Binding-site contacts:
Ligand atom O6 contacts residue ASN282 of chain 1.A at 4.1 Å.
Ligand atom C3 contacts residue ASN282 of chain 1.A at 3.8 Å.
Ligand atom O6 contacts residue GLU281 of chain 1.A at 3.6 Å.
Ligand atom C6 contacts residue GLU281 of chain 1.A at 4.4 Å.
Ligand atom C5 contacts residue ASN282 of chain 1.A at 3.6 Å.
Ligand atom C2 contacts residue LYS558 of chain 1.C at 4.2 Å.
Ligand atom C6 contacts residue ASN280 of chain 1.A at 4.4 Å.
Ligand atom N2 contacts residue ASN282 of chain 1.A at 3.0 Å (h-bond).
Ligand atom C7 contacts residue LYS558 of chain 1.C at 3.2 Å.
Ligand atom C1 contacts residue ASN282 of chain 1.A at 1.4 Å.
Ligand atom N2 contacts residue LYS558 of chain 1.C at 3.1 Å.
Ligand atom C7 contacts residue ASN282 of chain 1.A at 3.7 Å.
Ligand atom O5 contacts residue ASN280 of chain 1.A at 3.8 Å.
Ligand atom C4 contacts residue ASN282 of chain 1.A at 4.2 Å.
Ligand atom O5 contacts residue ASN282 of chain 1.A at 2.3 Å (h-bond).
Ligand atom O7 contacts residue LYS558 of chain 1.C at 2.4 Å (salt-bridge).
Ligand atom C8 contacts residue ASN282 of chain 1.A at 4.0 Å.
Ligand atom O6 contacts residue ASN280 of chain 1.A at 3.4 Å (h-bond).
Ligand atom C2 contacts residue ASN282 of chain 1.A at 2.5 Å.

Sequence of chain 1.A:
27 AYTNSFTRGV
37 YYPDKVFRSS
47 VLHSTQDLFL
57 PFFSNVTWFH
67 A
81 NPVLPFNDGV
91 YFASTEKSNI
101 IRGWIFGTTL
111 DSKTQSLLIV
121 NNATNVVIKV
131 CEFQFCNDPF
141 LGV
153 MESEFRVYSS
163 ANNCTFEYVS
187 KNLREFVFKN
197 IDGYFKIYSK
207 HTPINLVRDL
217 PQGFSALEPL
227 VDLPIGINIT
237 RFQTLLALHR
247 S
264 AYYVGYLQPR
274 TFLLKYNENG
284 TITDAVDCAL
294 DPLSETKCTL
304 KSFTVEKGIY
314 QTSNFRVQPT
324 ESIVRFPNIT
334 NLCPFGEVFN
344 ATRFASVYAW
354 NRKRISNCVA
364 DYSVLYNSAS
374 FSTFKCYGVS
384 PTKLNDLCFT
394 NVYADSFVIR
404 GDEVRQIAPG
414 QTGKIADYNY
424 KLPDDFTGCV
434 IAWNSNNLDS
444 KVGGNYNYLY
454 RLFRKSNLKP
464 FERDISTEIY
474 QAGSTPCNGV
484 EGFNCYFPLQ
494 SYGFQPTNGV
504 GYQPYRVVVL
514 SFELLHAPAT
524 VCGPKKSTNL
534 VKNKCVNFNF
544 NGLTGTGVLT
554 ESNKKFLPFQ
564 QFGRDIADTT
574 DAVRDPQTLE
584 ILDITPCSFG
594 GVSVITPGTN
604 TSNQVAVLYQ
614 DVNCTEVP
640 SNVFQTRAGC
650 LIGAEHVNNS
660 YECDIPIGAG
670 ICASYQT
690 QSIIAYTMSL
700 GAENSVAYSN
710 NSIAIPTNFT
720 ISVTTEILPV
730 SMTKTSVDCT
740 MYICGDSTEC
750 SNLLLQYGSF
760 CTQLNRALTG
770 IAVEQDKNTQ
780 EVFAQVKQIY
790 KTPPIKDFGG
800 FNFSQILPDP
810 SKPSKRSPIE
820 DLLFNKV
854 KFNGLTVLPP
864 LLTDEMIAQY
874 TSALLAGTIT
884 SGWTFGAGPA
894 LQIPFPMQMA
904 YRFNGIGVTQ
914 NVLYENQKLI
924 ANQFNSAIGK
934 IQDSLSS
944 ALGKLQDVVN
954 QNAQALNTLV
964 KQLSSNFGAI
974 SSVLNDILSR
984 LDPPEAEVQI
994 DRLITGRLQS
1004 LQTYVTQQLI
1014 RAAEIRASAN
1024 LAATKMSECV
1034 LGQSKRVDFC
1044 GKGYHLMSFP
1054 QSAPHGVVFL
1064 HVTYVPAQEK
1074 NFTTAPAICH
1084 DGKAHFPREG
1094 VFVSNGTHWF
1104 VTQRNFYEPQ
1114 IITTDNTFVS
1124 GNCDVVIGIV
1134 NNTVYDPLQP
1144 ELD

A protein and the small-molecule ligand that binds it are described below.
Small molecule (SMILES): CC(=O)N[C@@H]1[C@@H](O)[C@H](O)[C@@H](CO)O[C@H]1O

Sequence of chain 1.C:
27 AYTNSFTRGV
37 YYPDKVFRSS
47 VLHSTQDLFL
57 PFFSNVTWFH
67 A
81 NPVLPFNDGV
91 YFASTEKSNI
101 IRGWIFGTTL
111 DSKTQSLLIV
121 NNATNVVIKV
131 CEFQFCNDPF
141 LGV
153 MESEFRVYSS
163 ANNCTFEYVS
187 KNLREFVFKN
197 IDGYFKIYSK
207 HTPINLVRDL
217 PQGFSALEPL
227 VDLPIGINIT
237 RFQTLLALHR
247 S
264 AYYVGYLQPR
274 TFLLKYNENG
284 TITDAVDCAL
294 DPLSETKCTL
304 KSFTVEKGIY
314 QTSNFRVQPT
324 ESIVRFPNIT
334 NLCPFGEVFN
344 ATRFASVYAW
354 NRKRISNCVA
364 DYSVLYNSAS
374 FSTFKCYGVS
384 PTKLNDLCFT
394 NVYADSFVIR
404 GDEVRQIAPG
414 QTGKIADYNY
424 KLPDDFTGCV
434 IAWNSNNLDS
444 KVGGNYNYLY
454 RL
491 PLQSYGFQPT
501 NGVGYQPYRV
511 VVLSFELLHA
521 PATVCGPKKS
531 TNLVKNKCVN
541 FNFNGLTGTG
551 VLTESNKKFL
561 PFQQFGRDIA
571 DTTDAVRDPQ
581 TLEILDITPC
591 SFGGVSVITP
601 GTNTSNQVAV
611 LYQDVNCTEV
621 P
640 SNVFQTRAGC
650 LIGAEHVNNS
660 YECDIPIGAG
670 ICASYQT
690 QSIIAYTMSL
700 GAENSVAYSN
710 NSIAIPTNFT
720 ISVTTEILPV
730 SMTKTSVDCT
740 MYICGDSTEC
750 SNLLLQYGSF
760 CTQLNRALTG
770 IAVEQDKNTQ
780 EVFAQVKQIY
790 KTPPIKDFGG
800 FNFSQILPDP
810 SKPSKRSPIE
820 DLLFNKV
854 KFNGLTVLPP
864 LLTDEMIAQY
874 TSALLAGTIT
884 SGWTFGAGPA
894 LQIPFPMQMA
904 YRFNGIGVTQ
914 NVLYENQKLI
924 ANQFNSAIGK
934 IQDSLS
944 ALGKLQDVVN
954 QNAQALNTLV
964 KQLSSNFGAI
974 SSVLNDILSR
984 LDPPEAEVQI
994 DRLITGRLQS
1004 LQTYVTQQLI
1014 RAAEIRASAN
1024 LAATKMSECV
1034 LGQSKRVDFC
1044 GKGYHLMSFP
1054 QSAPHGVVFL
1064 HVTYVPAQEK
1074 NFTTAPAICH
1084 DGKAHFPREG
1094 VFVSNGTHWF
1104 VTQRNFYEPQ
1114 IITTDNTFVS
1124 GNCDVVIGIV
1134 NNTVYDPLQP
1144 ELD